Binding-site contacts:
Ligand atom O2 contacts residue MG1 of chain 1.I at 4.0 Å.
Ligand atom P contacts residue MET98 of chain 1.B at 4.3 Å.
Ligand atom P contacts residue ARG99 of chain 1.B at 3.9 Å.
Ligand atom O1 contacts residue GLY122 of chain 1.B at 4.0 Å.
Ligand atom O2' contacts residue MG1 of chain 1.I at 3.9 Å.
Ligand atom O2P contacts residue ARG128 of chain 1.B at 4.3 Å.
Ligand atom C1 contacts residue CYS123 of chain 1.B at 2.8 Å (hydrophobic).
Ligand atom C1 contacts residue MG1 of chain 1.I at 3.2 Å.
Ligand atom C1 contacts residue THR124 of chain 1.B at 3.8 Å.
Ligand atom C3 contacts residue ARG128 of chain 1.B at 4.2 Å.
Ligand atom O1 contacts residue MG1 of chain 1.I at 2.2 Å.
Ligand atom C2 contacts residue THR124 of chain 1.B at 4.3 Å.
Ligand atom O3P contacts residue ARG404 of chain 1.B at 2.8 Å (salt-bridge).
Ligand atom C3 contacts residue CYS123 of chain 1.B at 2.8 Å (hydrophobic).
Ligand atom O2 contacts residue ARG99 of chain 1.B at 3.5 Å.
Ligand atom C1 contacts residue GLY122 of chain 1.B at 4.4 Å.
Ligand atom O2P contacts residue ARG404 of chain 1.B at 2.7 Å (salt-bridge).
Ligand atom C2 contacts residue CYS123 of chain 1.B at 1.9 Å (hydrophobic).
Ligand atom C2 contacts residue MG1 of chain 1.I at 4.0 Å.
Ligand atom C3 contacts residue MG1 of chain 1.I at 4.3 Å.
Ligand atom P contacts residue ARG404 of chain 1.B at 3.7 Å.
Ligand atom C3 contacts residue ARG404 of chain 1.B at 4.1 Å.
Ligand atom O2P contacts residue MET98 of chain 1.B at 4.2 Å.
Ligand atom P contacts residue LYS97 of chain 1.B at 4.5 Å.
Ligand atom C2 contacts residue ARG128 of chain 1.B at 4.0 Å.
Ligand atom O3P contacts residue MG1 of chain 1.I at 2.1 Å.
Ligand atom O1P contacts residue MET98 of chain 1.B at 3.5 Å.
Ligand atom O2 contacts residue CYS123 of chain 1.B at 2.6 Å (h-bond).
Ligand atom O1 contacts residue CYS123 of chain 1.B at 3.8 Å.
Ligand atom O1P contacts residue ARG99 of chain 1.B at 2.8 Å (salt-bridge).
Ligand atom O2P contacts residue MG1 of chain 1.I at 4.5 Å.
Ligand atom O1P contacts residue MG1 of chain 1.I at 3.7 Å.
Ligand atom O2 contacts residue ARG128 of chain 1.B at 3.7 Å.
Ligand atom O2P contacts residue ARG99 of chain 1.B at 4.0 Å.
Ligand atom P contacts residue CYS123 of chain 1.B at 4.2 Å.
Ligand atom O3P contacts residue LYS97 of chain 1.B at 3.9 Å.
Ligand atom O2' contacts residue THR124 of chain 1.B at 2.9 Å (h-bond).
Ligand atom O2' contacts residue CYS123 of chain 1.B at 3.0 Å (h-bond).
Ligand atom O1P contacts residue LYS97 of chain 1.B at 4.2 Å.
Ligand atom P contacts residue MG1 of chain 1.I at 3.3 Å.

This protein binds this small molecule.
Small molecule (SMILES): C[C@@H](OP(=O)(O)O)C(=O)O

Sequence of chain 1.B:
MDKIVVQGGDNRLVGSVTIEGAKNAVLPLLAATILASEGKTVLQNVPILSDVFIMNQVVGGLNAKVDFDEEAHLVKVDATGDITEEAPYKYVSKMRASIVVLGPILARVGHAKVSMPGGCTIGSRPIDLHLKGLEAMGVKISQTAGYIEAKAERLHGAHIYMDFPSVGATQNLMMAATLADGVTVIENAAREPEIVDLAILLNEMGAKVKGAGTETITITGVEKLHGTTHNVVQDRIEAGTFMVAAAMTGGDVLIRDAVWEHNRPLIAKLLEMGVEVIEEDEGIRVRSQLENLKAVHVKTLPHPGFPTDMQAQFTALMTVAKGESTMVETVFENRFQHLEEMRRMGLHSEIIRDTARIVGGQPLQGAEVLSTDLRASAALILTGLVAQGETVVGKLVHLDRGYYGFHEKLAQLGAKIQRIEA